Binding-site contacts:
Ligand atom CD2 contacts residue ARG43 of chain 56.E at 3.6 Å.
Ligand atom CA contacts residue ASP258 of chain 56.E at 3.7 Å.
Ligand atom CG2 contacts residue ASP258 of chain 56.E at 3.5 Å.
Ligand atom N contacts residue ARG49 of chain 56.E at 3.7 Å.
Ligand atom NH2 contacts residue ASP228 of chain 56.E at 2.7 Å (salt-bridge).
Ligand atom O contacts residue ARG43 of chain 56.E at 2.8 Å (salt-bridge).
Ligand atom O contacts residue ILE39 of chain 56.E at 3.7 Å.
Ligand atom O contacts residue ARG49 of chain 56.E at 3.1 Å (salt-bridge).
Ligand atom N contacts residue ARG49 of chain 56.E at 3.5 Å (salt-bridge).
Ligand atom N contacts residue ASP258 of chain 56.E at 3.2 Å (salt-bridge).
Ligand atom CD2 contacts residue ARG50 of chain 56.E at 3.6 Å.
Ligand atom N contacts residue ARG49 of chain 56.E at 3.5 Å (salt-bridge).
Ligand atom NE contacts residue ARG50 of chain 56.E at 3.1 Å (salt-bridge).
Ligand atom CB contacts residue ARG49 of chain 56.E at 3.7 Å.
Ligand atom CB contacts residue ASP258 of chain 56.E at 3.5 Å.
Ligand atom NH1 contacts residue ASP53 of chain 56.E at 3.0 Å (salt-bridge).
Ligand atom C contacts residue ARG49 of chain 56.E at 3.6 Å.
Ligand atom CZ contacts residue THR246 of chain 56.E at 3.3 Å.
Ligand atom O contacts residue ARG50 of chain 56.E at 3.4 Å.
Ligand atom CB contacts residue ARG49 of chain 56.E at 3.5 Å.
Ligand atom NH2 contacts residue THR246 of chain 56.E at 3.0 Å (h-bond).
Ligand atom OG1 contacts residue MET259 of chain 56.E at 2.6 Å (h-bond).
Ligand atom CG2 contacts residue MET259 of chain 56.E at 3.7 Å (hydrophobic).
Ligand atom N contacts residue PRO57 of chain 56.E at 3.5 Å.
Ligand atom N contacts residue ASP258 of chain 56.E at 2.8 Å (salt-bridge).
Ligand atom C contacts residue ASP258 of chain 56.E at 3.7 Å.
Ligand atom CD contacts residue LEU52 of chain 56.E at 3.3 Å (hydrophobic).
Ligand atom CB contacts residue MET259 of chain 56.E at 3.6 Å (hydrophobic).
Ligand atom NH1 contacts residue THR246 of chain 56.E at 3.2 Å (h-bond).
Ligand atom CG contacts residue PRO57 of chain 56.E at 3.7 Å (hydrophobic).
Ligand atom CD contacts residue ARG50 of chain 56.E at 3.3 Å.
Ligand atom CA contacts residue ASP258 of chain 56.E at 3.7 Å.
Ligand atom CD2 contacts residue ASP258 of chain 56.E at 3.4 Å.
Ligand atom CB contacts residue ASP258 of chain 56.E at 3.7 Å.
Ligand atom N contacts residue ASP258 of chain 56.E at 3.2 Å (salt-bridge).
Ligand atom C contacts residue ARG43 of chain 56.E at 3.7 Å.
Ligand atom CA contacts residue ASP258 of chain 56.E at 3.6 Å.
Ligand atom O contacts residue ARG43 of chain 56.E at 2.8 Å (salt-bridge).
Ligand atom OG1 contacts residue ASP258 of chain 56.E at 3.3 Å.
Ligand atom NE contacts residue ILE51 of chain 56.E at 3.7 Å.

Sequence of chain 56.E:
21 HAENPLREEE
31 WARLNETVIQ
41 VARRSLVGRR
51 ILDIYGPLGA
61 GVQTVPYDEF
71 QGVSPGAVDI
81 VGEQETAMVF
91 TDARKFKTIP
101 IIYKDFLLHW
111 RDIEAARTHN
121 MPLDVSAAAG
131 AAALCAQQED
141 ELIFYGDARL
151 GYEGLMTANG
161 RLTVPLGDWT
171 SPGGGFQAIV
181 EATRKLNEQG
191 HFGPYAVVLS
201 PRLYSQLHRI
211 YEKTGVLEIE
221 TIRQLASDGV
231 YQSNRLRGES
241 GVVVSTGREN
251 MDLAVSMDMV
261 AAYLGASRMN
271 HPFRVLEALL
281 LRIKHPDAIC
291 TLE

This small molecule binds to this protein.
Small molecule (SMILES): CC(C)C[C@H](NC(=O)CN)C(=O)N[C@H](C(=O)N[C@H](C(=O)NCC(=O)N[C@@H](CO)C(=O)N[C@@H](CC(C)C)C(=O)N[C@@H](CCCN=C(N)N)C(=O)NCC=O)C(C)C)[C@@H](C)O